Binding-site contacts:
Ligand atom O contacts residue ILE72 of chain 1.S at 3.0 Å (h-bond).
Ligand atom OXT contacts residue GLY70 of chain 1.S at 4.3 Å.
Ligand atom CB contacts residue LEU147 of chain 1.S at 3.8 Å (hydrophobic).
Ligand atom O contacts residue MET100 of chain 1.S at 2.8 Å (h-bond).
Ligand atom C contacts residue ALA99 of chain 1.S at 3.0 Å (hydrophobic).
Ligand atom CA contacts residue VAL71 of chain 1.S at 4.2 Å (hydrophobic).
Ligand atom CB contacts residue ILE72 of chain 1.S at 3.9 Å (hydrophobic).
Ligand atom OXT contacts residue HIS124 of chain 1.S at 2.8 Å (h-bond).
Ligand atom O contacts residue GLY70 of chain 1.S at 3.0 Å (h-bond).
Ligand atom CA contacts residue LEU127 of chain 1.S at 3.5 Å (hydrophobic).
Ligand atom OXT contacts residue ALA99 of chain 1.S at 3.0 Å.
Ligand atom CA contacts residue MET100 of chain 1.S at 4.3 Å (hydrophobic).
Ligand atom N contacts residue ILE72 of chain 1.S at 3.7 Å.
Ligand atom OXT contacts residue LEU127 of chain 1.S at 4.3 Å.
Ligand atom CB contacts residue VAL71 of chain 1.S at 4.2 Å (hydrophobic).
Ligand atom CA contacts residue ALA99 of chain 1.S at 3.9 Å (hydrophobic).
Ligand atom CB contacts residue ALA99 of chain 1.S at 4.0 Å (hydrophobic).
Ligand atom O contacts residue VAL71 of chain 1.S at 3.7 Å.
Ligand atom N contacts residue LEU127 of chain 1.S at 2.9 Å (h-bond).
Ligand atom N contacts residue GLY70 of chain 1.S at 2.7 Å (h-bond).
Ligand atom C contacts residue GLY70 of chain 1.S at 3.4 Å.
Ligand atom CB contacts residue ARG120 of chain 1.Q at 4.3 Å.
Ligand atom O contacts residue GLY69 of chain 1.S at 3.3 Å.
Ligand atom O contacts residue PRO126 of chain 1.S at 3.3 Å.
Ligand atom CA contacts residue ILE72 of chain 1.S at 3.7 Å (hydrophobic).
Ligand atom C contacts residue MET100 of chain 1.S at 3.7 Å (hydrophobic).
Ligand atom CB contacts residue LEU127 of chain 1.S at 4.2 Å (hydrophobic).
Ligand atom N contacts residue VAL71 of chain 1.S at 4.2 Å.
Ligand atom CA contacts residue HIS124 of chain 1.S at 3.8 Å.
Ligand atom CB contacts residue ILE144 of chain 1.S at 4.4 Å (hydrophobic).
Ligand atom C contacts residue LEU127 of chain 1.S at 3.7 Å (hydrophobic).
Ligand atom CB contacts residue GLY70 of chain 1.S at 3.2 Å.
Ligand atom CB contacts residue MET100 of chain 1.S at 3.7 Å (hydrophobic).
Ligand atom O contacts residue ALA98 of chain 1.S at 4.3 Å.
Ligand atom C contacts residue ILE72 of chain 1.S at 3.6 Å (hydrophobic).
Ligand atom C contacts residue HIS124 of chain 1.S at 3.5 Å.
Ligand atom C contacts residue GLY69 of chain 1.S at 4.3 Å.
Ligand atom CA contacts residue GLY70 of chain 1.S at 3.1 Å.
Ligand atom O contacts residue ALA99 of chain 1.S at 2.9 Å.
Ligand atom O contacts residue LEU127 of chain 1.S at 2.6 Å (h-bond).

Sequence of chain 1.S:
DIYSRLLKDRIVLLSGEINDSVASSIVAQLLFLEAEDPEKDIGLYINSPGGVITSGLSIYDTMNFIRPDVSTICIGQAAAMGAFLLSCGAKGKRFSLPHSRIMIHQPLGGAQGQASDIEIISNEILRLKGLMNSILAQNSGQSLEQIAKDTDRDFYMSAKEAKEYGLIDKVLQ

Sequence of chain 1.Q:
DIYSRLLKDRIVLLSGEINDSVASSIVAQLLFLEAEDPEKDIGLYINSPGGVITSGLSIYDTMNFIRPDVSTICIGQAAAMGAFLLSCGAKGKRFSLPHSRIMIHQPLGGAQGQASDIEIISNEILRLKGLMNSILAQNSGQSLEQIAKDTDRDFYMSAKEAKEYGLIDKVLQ

The protein below binds the small molecule below.
Small molecule (SMILES): C[C@H](N)C(=O)N[C@@H](C)C(=O)N[C@@H](C)C(=O)N[C@@H](C)C(=O)O